Sequence of chain 1.C:
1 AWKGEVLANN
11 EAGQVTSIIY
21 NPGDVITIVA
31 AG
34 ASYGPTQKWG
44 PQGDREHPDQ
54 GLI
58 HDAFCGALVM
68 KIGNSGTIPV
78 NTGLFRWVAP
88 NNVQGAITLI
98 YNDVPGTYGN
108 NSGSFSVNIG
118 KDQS

Binding-site contacts:
Ligand atom S1 contacts residue PRO38 of chain 1.C at 4.2 Å.
Ligand atom C2 contacts residue HIS50 of chain 1.C at 3.6 Å.
Ligand atom C5 contacts residue GAL1 of chain 1.N at 4.4 Å.
Ligand atom O1 contacts residue GLN53 of chain 1.C at 4.2 Å.
Ligand atom C1 contacts residue GAL1 of chain 1.N at 2.9 Å.
Ligand atom N2 contacts residue PRO51 of chain 1.C at 4.4 Å.
Ligand atom C1 contacts residue HIS50 of chain 1.C at 3.5 Å.
Ligand atom N3 contacts residue HIS50 of chain 1.C at 4.4 Å.
Ligand atom S1 contacts residue GAL1 of chain 1.N at 1.8 Å.
Ligand atom C3 contacts residue HIS50 of chain 1.C at 3.8 Å.
Ligand atom O1 contacts residue PRO51 of chain 1.C at 3.9 Å.
Ligand atom C6 contacts residue HIS50 of chain 1.C at 3.4 Å.
Ligand atom C2 contacts residue GAL1 of chain 1.N at 4.2 Å.
Ligand atom C5 contacts residue GLN53 of chain 1.C at 3.8 Å.
Ligand atom C4 contacts residue HIS50 of chain 1.C at 3.7 Å.
Ligand atom C5 contacts residue HIS50 of chain 1.C at 3.5 Å.
Ligand atom C6 contacts residue GLN53 of chain 1.C at 3.7 Å.
Ligand atom N3 contacts residue GLU49 of chain 1.C at 3.8 Å.
Ligand atom S1 contacts residue TYR36 of chain 1.C at 4.0 Å.
Ligand atom C12 contacts residue GLU49 of chain 1.C at 4.4 Å.
Ligand atom N3 contacts residue PRO51 of chain 1.C at 3.8 Å.
Ligand atom N4 contacts residue GLU49 of chain 1.C at 3.7 Å.
Ligand atom C6 contacts residue GAL1 of chain 1.N at 3.1 Å.
Ligand atom C11 contacts residue PRO51 of chain 1.C at 4.2 Å (hydrophobic).
Ligand atom S1 contacts residue HIS50 of chain 1.C at 4.3 Å.

This protein binds this small molecule.
Small molecule (SMILES): CCNC(=O)[C@@H]1C[C@H](NC(=O)[C@H](Cc2cn(CCNC(=O)c3ccc(S)cc3)nn2)NC)CN1